Binding-site contacts:
Ligand atom C6 contacts residue TYR18 of chain 1.C at 3.7 Å (hydrophobic).
Ligand atom C14 contacts residue ILE351 of chain 1.D at 3.6 Å (hydrophobic).
Ligand atom C24 contacts residue ALA379 of chain 1.D at 3.6 Å (hydrophobic).
Ligand atom C5 contacts residue TYR18 of chain 1.C at 3.6 Å (hydrophobic).
Ligand atom C12 contacts residue ASP219 of chain 1.D at 3.6 Å.
Ligand atom C1 contacts residue ARG311 of chain 1.D at 3.6 Å.
Ligand atom C19 contacts residue ALA379 of chain 1.D at 3.7 Å (hydrophobic).
Ligand atom C2 contacts residue ARG196 of chain 1.D at 3.3 Å.
Ligand atom C2 contacts residue PHE193 of chain 1.D at 3.6 Å (hydrophobic).
Ligand atom O18 contacts residue ILE309 of chain 1.D at 3.6 Å.
Ligand atom C7 contacts residue TYR18 of chain 1.C at 3.4 Å (hydrophobic).
Ligand atom N9 contacts residue PHE193 of chain 1.D at 3.5 Å.
Ligand atom N9 contacts residue ASP219 of chain 1.D at 2.8 Å (salt-bridge).
Ligand atom C4 contacts residue ASP219 of chain 1.D at 3.5 Å.
Ligand atom C15 contacts residue ILE351 of chain 1.D at 3.5 Å (hydrophobic).
Ligand atom C12 contacts residue HIS191 of chain 1.D at 3.5 Å.
Ligand atom O8 contacts residue ARG311 of chain 1.D at 3.6 Å (salt-bridge).
Ligand atom C4 contacts residue TYR18 of chain 1.C at 3.7 Å (hydrophobic).
Ligand atom C11 contacts residue TYR18 of chain 1.C at 3.6 Å (hydrophobic).
Ligand atom C25 contacts residue TYR188 of chain 1.D at 3.4 Å (hydrophobic).
Ligand atom C22 contacts residue ALA379 of chain 1.D at 3.5 Å (hydrophobic).
Ligand atom C23 contacts residue ALA379 of chain 1.D at 3.4 Å (hydrophobic).
Ligand atom C1 contacts residue PHE193 of chain 1.D at 3.7 Å (hydrophobic).
Ligand atom C11 contacts residue ASP219 of chain 1.D at 3.5 Å.
Ligand atom N9 contacts residue TYR18 of chain 1.C at 3.6 Å.
Ligand atom C7 contacts residue PHE193 of chain 1.D at 3.5 Å (hydrophobic).
Ligand atom C13 contacts residue HIS191 of chain 1.D at 3.5 Å.
Ligand atom C12 contacts residue SER241 of chain 1.D at 3.7 Å.
Ligand atom C15 contacts residue SER275 of chain 1.D at 3.6 Å.
Ligand atom O18 contacts residue ILE351 of chain 1.D at 3.5 Å.
Ligand atom C6 contacts residue PHE193 of chain 1.D at 3.6 Å (hydrophobic).
Ligand atom C4 contacts residue PHE193 of chain 1.D at 3.4 Å (hydrophobic).
Ligand atom C6 contacts residue ARG311 of chain 1.D at 3.3 Å.
Ligand atom C11 contacts residue ALA244 of chain 1.D at 3.5 Å (hydrophobic).
Ligand atom C5 contacts residue PHE193 of chain 1.D at 3.6 Å (hydrophobic).
Ligand atom C17 contacts residue ILE351 of chain 1.D at 3.5 Å (hydrophobic).
Ligand atom N3 contacts residue PHE193 of chain 1.D at 3.6 Å.
Ligand atom O8 contacts residue TYR18 of chain 1.C at 3.4 Å.
Ligand atom C13 contacts residue VAL242 of chain 1.D at 3.6 Å (hydrophobic).
Ligand atom C16 contacts residue SER275 of chain 1.D at 3.5 Å.

A protein and the small-molecule ligand that binds it are described below.
Small molecule (SMILES): Cc1ccc2nc(-c3ccc(CNC(=O)c4cccnc4)cc3)oc2c1

Sequence of chain 1.C:
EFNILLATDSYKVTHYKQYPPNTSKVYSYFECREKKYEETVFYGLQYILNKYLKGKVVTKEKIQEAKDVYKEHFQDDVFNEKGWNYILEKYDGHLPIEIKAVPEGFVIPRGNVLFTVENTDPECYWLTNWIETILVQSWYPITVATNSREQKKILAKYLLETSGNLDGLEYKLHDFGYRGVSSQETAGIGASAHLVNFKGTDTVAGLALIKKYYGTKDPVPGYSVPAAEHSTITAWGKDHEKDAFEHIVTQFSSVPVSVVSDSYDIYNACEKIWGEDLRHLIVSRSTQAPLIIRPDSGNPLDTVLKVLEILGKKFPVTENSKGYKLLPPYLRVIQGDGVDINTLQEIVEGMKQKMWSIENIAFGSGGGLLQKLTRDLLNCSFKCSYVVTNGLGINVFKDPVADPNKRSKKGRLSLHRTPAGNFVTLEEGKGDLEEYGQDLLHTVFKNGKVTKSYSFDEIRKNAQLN

Sequence of chain 1.D:
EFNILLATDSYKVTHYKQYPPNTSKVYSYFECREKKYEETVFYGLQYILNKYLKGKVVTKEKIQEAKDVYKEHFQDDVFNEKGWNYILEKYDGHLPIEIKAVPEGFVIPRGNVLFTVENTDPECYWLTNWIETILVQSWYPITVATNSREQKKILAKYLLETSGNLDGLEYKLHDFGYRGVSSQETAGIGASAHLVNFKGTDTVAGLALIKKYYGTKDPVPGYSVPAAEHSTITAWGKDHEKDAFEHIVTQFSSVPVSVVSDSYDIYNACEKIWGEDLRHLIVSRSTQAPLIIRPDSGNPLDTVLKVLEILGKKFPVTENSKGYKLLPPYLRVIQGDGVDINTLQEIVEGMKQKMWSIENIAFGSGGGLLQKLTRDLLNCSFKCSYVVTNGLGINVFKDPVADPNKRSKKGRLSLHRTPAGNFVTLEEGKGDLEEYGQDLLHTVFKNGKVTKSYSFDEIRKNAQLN